Binding-site contacts:
Ligand atom C7 contacts residue ASN172 of chain 1.C at 3.6 Å.
Ligand atom O5 contacts residue ASN172 of chain 1.C at 2.3 Å (h-bond).
Ligand atom C5 contacts residue ASN172 of chain 1.C at 3.6 Å.
Ligand atom C8 contacts residue GLY171 of chain 1.C at 3.3 Å.
Ligand atom N2 contacts residue GLY171 of chain 1.C at 4.1 Å.
Ligand atom C4 contacts residue ASN172 of chain 1.C at 4.2 Å.
Ligand atom C1 contacts residue ASN172 of chain 1.C at 1.4 Å.
Ligand atom C7 contacts residue GLN370 of chain 1.C at 4.1 Å.
Ligand atom C2 contacts residue ASN172 of chain 1.C at 2.6 Å.
Ligand atom N2 contacts residue ASN172 of chain 1.C at 3.1 Å (h-bond).
Ligand atom O7 contacts residue GLN370 of chain 1.C at 3.8 Å.
Ligand atom C7 contacts residue GLY171 of chain 1.C at 4.0 Å.
Ligand atom O7 contacts residue ASN172 of chain 1.C at 3.5 Å (h-bond).
Ligand atom C8 contacts residue GLN370 of chain 1.C at 4.1 Å.
Ligand atom C3 contacts residue ASN172 of chain 1.C at 3.9 Å.
Ligand atom C8 contacts residue ASN172 of chain 1.C at 4.4 Å.

The small molecule below binds the protein below.
Small molecule (SMILES): CC(=O)N[C@@H]1[C@@H](O)[C@H](O)[C@@H](CO)O[C@H]1O

Sequence of chain 1.C:
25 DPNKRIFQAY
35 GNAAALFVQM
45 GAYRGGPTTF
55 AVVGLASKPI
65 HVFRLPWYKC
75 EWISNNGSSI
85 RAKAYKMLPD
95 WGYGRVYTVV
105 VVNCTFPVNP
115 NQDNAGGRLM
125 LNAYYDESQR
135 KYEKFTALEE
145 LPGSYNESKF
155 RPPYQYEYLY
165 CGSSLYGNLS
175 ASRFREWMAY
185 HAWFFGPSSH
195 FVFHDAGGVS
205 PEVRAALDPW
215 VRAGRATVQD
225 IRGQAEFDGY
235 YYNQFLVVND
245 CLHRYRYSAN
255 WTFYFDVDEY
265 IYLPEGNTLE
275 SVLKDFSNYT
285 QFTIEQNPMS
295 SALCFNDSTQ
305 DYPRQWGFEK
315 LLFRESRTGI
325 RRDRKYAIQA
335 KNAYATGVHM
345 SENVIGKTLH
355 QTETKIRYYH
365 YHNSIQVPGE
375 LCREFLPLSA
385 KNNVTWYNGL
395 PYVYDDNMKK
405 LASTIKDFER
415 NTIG